Sequence of chain 1.A:
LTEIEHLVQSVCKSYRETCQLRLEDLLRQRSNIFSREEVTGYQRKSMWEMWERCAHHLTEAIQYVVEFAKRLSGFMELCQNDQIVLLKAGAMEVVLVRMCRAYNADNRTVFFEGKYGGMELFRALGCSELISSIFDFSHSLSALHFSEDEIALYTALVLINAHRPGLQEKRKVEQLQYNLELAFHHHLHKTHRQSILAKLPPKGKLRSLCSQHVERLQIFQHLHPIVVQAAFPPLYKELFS

A small-molecule ligand and the protein it binds are described below.
Small molecule (SMILES): O=C(O)c1cc(F)c(-c2nn(C(=O)c3c(Cl)cccc3C(F)(F)F)c3cccnc23)cc1O

Binding-site contacts:
Ligand atom C19 contacts residue LEU235 of chain 1.A at 3.8 Å (hydrophobic).
Ligand atom O3 contacts residue GLN63 of chain 1.A at 2.8 Å (h-bond).
Ligand atom O contacts residue VAL214 of chain 1.A at 3.7 Å.
Ligand atom C11 contacts residue PHE240 of chain 1.A at 3.6 Å (hydrophobic).
Ligand atom C1 contacts residue LYS88 of chain 1.A at 3.6 Å.
Ligand atom C12 contacts residue PHE240 of chain 1.A at 3.7 Å (hydrophobic).
Ligand atom F contacts residue LEU217 of chain 1.A at 3.4 Å.
Ligand atom C5 contacts residue ILE62 of chain 1.A at 3.6 Å (hydrophobic).
Ligand atom C14 contacts residue ILE62 of chain 1.A at 3.4 Å (hydrophobic).
Ligand atom F2 contacts residue LEU239 of chain 1.A at 3.5 Å.
Ligand atom C8 contacts residue THR59 of chain 1.A at 3.8 Å.
Ligand atom C15 contacts residue ILE62 of chain 1.A at 3.6 Å (hydrophobic).
Ligand atom CL contacts residue THR59 of chain 1.A at 3.7 Å.
Ligand atom O2 contacts residue ALA230 of chain 1.A at 3.7 Å.
Ligand atom N1 contacts residue PHE240 of chain 1.A at 3.8 Å.
Ligand atom C10 contacts residue TRP51 of chain 1.A at 3.6 Å (hydrophobic).
Ligand atom C2 contacts residue LEU239 of chain 1.A at 3.6 Å (hydrophobic).
Ligand atom O2 contacts residue PHE232 of chain 1.A at 2.8 Å (h-bond).
Ligand atom C contacts residue LEU87 of chain 1.A at 3.6 Å (hydrophobic).
Ligand atom F1 contacts residue GLN221 of chain 1.A at 3.5 Å.
Ligand atom C20 contacts residue ALA231 of chain 1.A at 3.4 Å (hydrophobic).
Ligand atom F2 contacts residue PHE240 of chain 1.A at 3.6 Å.
Ligand atom C20 contacts residue ALA230 of chain 1.A at 3.7 Å (hydrophobic).
Ligand atom C3 contacts residue LEU239 of chain 1.A at 3.8 Å (hydrophobic).
Ligand atom C9 contacts residue THR59 of chain 1.A at 3.2 Å.
Ligand atom O2 contacts residue ALA231 of chain 1.A at 3.1 Å (h-bond).
Ligand atom O3 contacts residue ALA230 of chain 1.A at 3.4 Å.
Ligand atom F contacts residue GLN218 of chain 1.A at 3.2 Å.
Ligand atom O contacts residue LEU217 of chain 1.A at 3.4 Å.
Ligand atom O1 contacts residue LEU235 of chain 1.A at 3.3 Å.
Ligand atom O1 contacts residue PHE232 of chain 1.A at 3.4 Å (h-bond).
Ligand atom F3 contacts residue ILE62 of chain 1.A at 3.8 Å.
Ligand atom C9 contacts residue ALA55 of chain 1.A at 3.8 Å (hydrophobic).
Ligand atom CL contacts residue LEU58 of chain 1.A at 3.6 Å.
Ligand atom O3 contacts residue ALA231 of chain 1.A at 2.9 Å (h-bond).
Ligand atom CL contacts residue MET92 of chain 1.A at 3.6 Å.
Ligand atom F3 contacts residue THR59 of chain 1.A at 3.4 Å.
Ligand atom N contacts residue LEU239 of chain 1.A at 3.4 Å.
Ligand atom C4 contacts residue LEU239 of chain 1.A at 3.5 Å (hydrophobic).
Ligand atom O1 contacts residue TYR236 of chain 1.A at 2.9 Å (h-bond).